Sequence of chain 1.Y:
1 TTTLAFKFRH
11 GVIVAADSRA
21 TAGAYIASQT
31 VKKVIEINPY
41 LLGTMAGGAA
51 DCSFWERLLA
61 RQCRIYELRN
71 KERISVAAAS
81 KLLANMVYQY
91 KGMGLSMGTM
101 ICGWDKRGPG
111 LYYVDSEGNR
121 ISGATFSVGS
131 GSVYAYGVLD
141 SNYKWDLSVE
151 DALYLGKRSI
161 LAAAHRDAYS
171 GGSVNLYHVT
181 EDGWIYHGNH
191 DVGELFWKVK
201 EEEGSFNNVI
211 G

Sequence of chain 1.Z:
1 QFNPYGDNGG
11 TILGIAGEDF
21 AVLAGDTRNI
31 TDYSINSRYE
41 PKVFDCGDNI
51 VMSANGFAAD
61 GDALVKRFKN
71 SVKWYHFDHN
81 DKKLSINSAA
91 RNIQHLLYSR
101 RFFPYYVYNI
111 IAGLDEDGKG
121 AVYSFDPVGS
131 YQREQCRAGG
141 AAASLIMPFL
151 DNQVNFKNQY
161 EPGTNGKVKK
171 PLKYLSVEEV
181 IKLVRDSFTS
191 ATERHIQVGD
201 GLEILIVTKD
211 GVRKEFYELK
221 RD

Binding-site contacts:
Ligand atom C3 contacts residue ALA49 of chain 1.Y at 3.5 Å (hydrophobic).
Ligand atom O21 contacts residue THR1 of chain 1.Y at 2.1 Å (h-bond).
Ligand atom C9 contacts residue THR1 of chain 1.Y at 1.4 Å.
Ligand atom C11 contacts residue THR1 of chain 1.Y at 2.5 Å.
Ligand atom O61 contacts residue TYR108 of chain 1.Z at 3.7 Å.
Ligand atom C40 contacts residue GLY47 of chain 1.Y at 3.6 Å.
Ligand atom C12 contacts residue MES1 of chain 1.SA at 3.0 Å.
Ligand atom O13 contacts residue THR21 of chain 1.Y at 3.5 Å (h-bond).
Ligand atom C11 contacts residue ARG19 of chain 1.Y at 3.4 Å.
Ligand atom O39 contacts residue ALA49 of chain 1.Y at 3.3 Å.
Ligand atom C24 contacts residue GLY47 of chain 1.Y at 3.2 Å.
Ligand atom C59 contacts residue ASP126 of chain 1.Z at 3.4 Å.
Ligand atom C7 contacts residue THR1 of chain 1.Y at 2.7 Å.
Ligand atom N25 contacts residue THR21 of chain 1.Y at 3.1 Å (h-bond).
Ligand atom C10 contacts residue MES1 of chain 1.SA at 3.7 Å.
Ligand atom C23 contacts residue GLY47 of chain 1.Y at 3.6 Å.
Ligand atom C51 contacts residue TYR108 of chain 1.Z at 3.5 Å (hydrophobic).
Ligand atom C1 contacts residue LYS33 of chain 1.Y at 3.4 Å.
Ligand atom N22 contacts residue THR1 of chain 1.Y at 3.6 Å.
Ligand atom O13 contacts residue THR1 of chain 1.Y at 3.5 Å (h-bond).
Ligand atom N22 contacts residue GLY47 of chain 1.Y at 3.1 Å (h-bond).
Ligand atom O21 contacts residue MES1 of chain 1.SA at 3.1 Å (h-bond).
Ligand atom C11 contacts residue TYR169 of chain 1.Y at 3.2 Å (hydrophobic).
Ligand atom O21 contacts residue GLY47 of chain 1.Y at 3.0 Å (h-bond).
Ligand atom C53 contacts residue PRO127 of chain 1.Z at 3.6 Å (hydrophobic).
Ligand atom C9 contacts residue LYS33 of chain 1.Y at 3.7 Å.
Ligand atom C27 contacts residue THR21 of chain 1.Y at 3.5 Å.
Ligand atom C8 contacts residue THR1 of chain 1.Y at 2.4 Å.
Ligand atom C4 contacts residue ALA49 of chain 1.Y at 3.5 Å (hydrophobic).
Ligand atom O49 contacts residue THR21 of chain 1.Y at 3.1 Å (h-bond).
Ligand atom C42 contacts residue GLY47 of chain 1.Y at 3.6 Å.
Ligand atom O49 contacts residue ALA20 of chain 1.Y at 3.4 Å.
Ligand atom C59 contacts residue VAL128 of chain 1.Z at 3.6 Å (hydrophobic).
Ligand atom C10 contacts residue THR1 of chain 1.Y at 1.5 Å.
Ligand atom C10 contacts residue TYR169 of chain 1.Y at 3.7 Å (hydrophobic).
Ligand atom C2 contacts residue LYS33 of chain 1.Y at 3.6 Å.
Ligand atom C6 contacts residue LYS33 of chain 1.Y at 3.4 Å.
Ligand atom C7 contacts residue LYS33 of chain 1.Y at 3.5 Å.
Ligand atom C8 contacts residue LYS33 of chain 1.Y at 3.7 Å.
Ligand atom C12 contacts residue THR1 of chain 1.Y at 2.4 Å.

The small molecule below binds the protein below.
Small molecule (SMILES): COc1ccc(C[C@H](NC(=O)[C@H](C)NC(=O)C2=CC3=CCC=CC3=C2C)C(=O)N[C@@H](Cc2ccccc2)[C@@H](O)[C@H](C)CO)cc1